Binding-site contacts:
Ligand atom C2' contacts residue PRO204 of chain 1.UA at 4.0 Å (hydrophobic).
Ligand atom C6 contacts residue PRO204 of chain 1.UA at 3.9 Å (hydrophobic).
Ligand atom N4 contacts residue VAL203 of chain 1.UA at 3.4 Å (h-bond).
Ligand atom C2' contacts residue DA1 of chain 1.XE at 2.9 Å.
Ligand atom N4 contacts residue ASP202 of chain 1.UA at 2.4 Å (salt-bridge).
Ligand atom N3 contacts residue ASP202 of chain 1.UA at 4.2 Å.
Ligand atom C5 contacts residue PRO204 of chain 1.UA at 3.6 Å (hydrophobic).
Ligand atom N1 contacts residue PRO204 of chain 1.UA at 4.2 Å.
Ligand atom C6 contacts residue ASP202 of chain 1.UA at 4.3 Å.
Ligand atom N4 contacts residue PRO204 of chain 1.UA at 4.2 Å.
Ligand atom C2 contacts residue PRO204 of chain 1.UA at 4.3 Å (hydrophobic).
Ligand atom C2 contacts residue DA1 of chain 1.XE at 4.2 Å.
Ligand atom O2 contacts residue DA1 of chain 1.XE at 3.4 Å (h-bond).
Ligand atom C5 contacts residue ASP202 of chain 1.UA at 3.1 Å.
Ligand atom C1' contacts residue DA1 of chain 1.XE at 3.9 Å.
Ligand atom C4' contacts residue DA1 of chain 1.XE at 4.0 Å.
Ligand atom O3' contacts residue DA1 of chain 1.XE at 1.6 Å.
Ligand atom C4 contacts residue PRO204 of chain 1.UA at 3.8 Å (hydrophobic).
Ligand atom C5 contacts residue VAL203 of chain 1.UA at 3.8 Å (hydrophobic).
Ligand atom N3 contacts residue PRO204 of chain 1.UA at 4.0 Å.
Ligand atom C4 contacts residue VAL203 of chain 1.UA at 4.1 Å (hydrophobic).
Ligand atom C3' contacts residue DA1 of chain 1.XE at 2.6 Å.
Ligand atom C4 contacts residue ASP202 of chain 1.UA at 3.0 Å.
Ligand atom C5' contacts residue PRO204 of chain 1.UA at 4.5 Å (hydrophobic).

Sequence of chain 1.UA:
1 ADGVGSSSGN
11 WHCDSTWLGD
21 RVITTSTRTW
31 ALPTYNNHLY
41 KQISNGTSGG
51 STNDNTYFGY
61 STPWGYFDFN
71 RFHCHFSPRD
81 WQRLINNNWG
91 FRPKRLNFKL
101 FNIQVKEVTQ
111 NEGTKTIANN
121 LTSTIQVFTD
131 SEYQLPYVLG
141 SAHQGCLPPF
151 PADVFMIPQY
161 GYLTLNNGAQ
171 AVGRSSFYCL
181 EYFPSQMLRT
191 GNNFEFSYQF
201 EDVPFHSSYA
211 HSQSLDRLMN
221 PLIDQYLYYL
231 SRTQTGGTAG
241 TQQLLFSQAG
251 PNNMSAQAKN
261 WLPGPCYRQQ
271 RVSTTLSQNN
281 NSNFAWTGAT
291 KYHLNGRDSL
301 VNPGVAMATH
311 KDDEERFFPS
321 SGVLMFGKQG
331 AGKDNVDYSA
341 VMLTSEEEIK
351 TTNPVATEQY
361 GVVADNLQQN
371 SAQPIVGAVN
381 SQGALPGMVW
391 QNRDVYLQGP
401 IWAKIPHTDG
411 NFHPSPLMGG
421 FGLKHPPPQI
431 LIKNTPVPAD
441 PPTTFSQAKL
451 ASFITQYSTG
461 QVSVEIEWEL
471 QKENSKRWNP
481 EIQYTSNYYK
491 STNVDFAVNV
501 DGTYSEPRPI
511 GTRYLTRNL

The protein below binds the small molecule below.
Small molecule (SMILES): Nc1ccn([C@H]2C[C@H](O)[C@@H](COP(=O)(O)O)O2)c(=O)n1